Sequence of chain 1.A:
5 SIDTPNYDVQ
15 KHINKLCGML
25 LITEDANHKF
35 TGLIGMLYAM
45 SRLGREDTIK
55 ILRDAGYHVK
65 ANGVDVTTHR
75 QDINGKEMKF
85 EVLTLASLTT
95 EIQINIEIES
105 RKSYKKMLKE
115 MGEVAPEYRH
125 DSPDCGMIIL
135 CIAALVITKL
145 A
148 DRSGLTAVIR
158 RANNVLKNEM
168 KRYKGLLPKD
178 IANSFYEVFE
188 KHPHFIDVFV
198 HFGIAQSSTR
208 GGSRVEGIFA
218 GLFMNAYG

Binding-site contacts:
Ligand atom CE2 contacts residue ARG105 of chain 1.A at 3.6 Å.
Ligand atom CA contacts residue ARG123 of chain 1.A at 4.2 Å.
Ligand atom CA contacts residue HIS124 of chain 1.A at 4.1 Å.
Ligand atom CG contacts residue HIS124 of chain 1.A at 4.0 Å.
Ligand atom CE2 contacts residue SER104 of chain 1.A at 3.9 Å.
Ligand atom CZ contacts residue GLU101 of chain 1.A at 4.3 Å.
Ligand atom CD2 contacts residue GLU101 of chain 1.A at 4.3 Å.
Ligand atom CZ contacts residue HIS124 of chain 1.A at 4.2 Å.
Ligand atom CD1 contacts residue HIS124 of chain 1.A at 3.8 Å.
Ligand atom C contacts residue ARG123 of chain 1.A at 3.5 Å.
Ligand atom OXT contacts residue TYR108 of chain 1.A at 3.6 Å.
Ligand atom CE2 contacts residue MET23 of chain 1.A at 4.1 Å (hydrophobic).
Ligand atom CZ contacts residue SER104 of chain 1.A at 3.2 Å.
Ligand atom CZ contacts residue ARG105 of chain 1.A at 3.6 Å.
Ligand atom CG contacts residue ARG105 of chain 1.A at 4.1 Å.
Ligand atom C contacts residue HIS124 of chain 1.A at 4.3 Å.
Ligand atom N contacts residue ARG123 of chain 1.A at 3.7 Å.
Ligand atom CE1 contacts residue TYR108 of chain 1.A at 4.0 Å (hydrophobic).
Ligand atom CD1 contacts residue ARG105 of chain 1.A at 4.0 Å.
Ligand atom OXT contacts residue ARG123 of chain 1.A at 3.8 Å.
Ligand atom C contacts residue TYR108 of chain 1.A at 4.5 Å (hydrophobic).
Ligand atom CE2 contacts residue HIS124 of chain 1.A at 4.1 Å.
Ligand atom CD1 contacts residue TYR108 of chain 1.A at 4.2 Å (hydrophobic).
Ligand atom CD2 contacts residue HIS124 of chain 1.A at 4.0 Å.
Ligand atom CE2 contacts residue GLU101 of chain 1.A at 3.8 Å.
Ligand atom N contacts residue HIS124 of chain 1.A at 3.1 Å (h-bond).
Ligand atom O contacts residue TYR108 of chain 1.A at 4.5 Å.
Ligand atom CB contacts residue ARG105 of chain 1.A at 4.4 Å.
Ligand atom CE1 contacts residue HIS124 of chain 1.A at 3.9 Å.
Ligand atom O contacts residue ARG123 of chain 1.A at 2.9 Å (salt-bridge).
Ligand atom CZ contacts residue MET23 of chain 1.A at 4.4 Å (hydrophobic).
Ligand atom CE1 contacts residue SER104 of chain 1.A at 4.2 Å.
Ligand atom CD2 contacts residue ARG105 of chain 1.A at 3.5 Å.
Ligand atom CE1 contacts residue ARG105 of chain 1.A at 3.8 Å.

A protein and the small-molecule ligand that binds it are described below.
Small molecule (SMILES): N[C@@H](Cc1ccccc1)C(=O)O